Binding-site contacts:
Ligand atom F18 contacts residue PHE124 of chain 1.A at 3.3 Å.
Ligand atom C10 contacts residue GLY29 of chain 1.A at 3.7 Å.
Ligand atom C1 contacts residue GLY29 of chain 1.A at 3.4 Å.
Ligand atom N11 contacts residue ALA351 of chain 1.A at 3.2 Å.
Ligand atom N24 contacts residue ASP244 of chain 1.A at 2.9 Å (salt-bridge).
Ligand atom C20 contacts residue ILE134 of chain 1.A at 3.7 Å (hydrophobic).
Ligand atom C3 contacts residue GLY29 of chain 1.A at 3.8 Å.
Ligand atom F26 contacts residue TYR87 of chain 1.A at 3.7 Å.
Ligand atom C12 contacts residue LEU46 of chain 1.A at 3.7 Å (hydrophobic).
Ligand atom C6 contacts residue GLY246 of chain 1.A at 3.5 Å.
Ligand atom C5 contacts residue ASP48 of chain 1.A at 3.6 Å.
Ligand atom C20 contacts residue TYR87 of chain 1.A at 3.6 Å (hydrophobic).
Ligand atom C2 contacts residue GLN28 of chain 1.A at 3.7 Å.
Ligand atom C2 contacts residue GLY29 of chain 1.A at 3.2 Å.
Ligand atom C23 contacts residue ASP48 of chain 1.A at 3.5 Å.
Ligand atom C20 contacts residue ASP48 of chain 1.A at 3.5 Å.
Ligand atom N9 contacts residue LEU46 of chain 1.A at 3.5 Å.
Ligand atom N24 contacts residue ASP48 of chain 1.A at 2.9 Å (salt-bridge).
Ligand atom C12 contacts residue GLY246 of chain 1.A at 3.6 Å.
Ligand atom N24 contacts residue GLY50 of chain 1.A at 3.8 Å.
Ligand atom N11 contacts residue THR248 of chain 1.A at 3.7 Å.
Ligand atom O22 contacts residue GLY246 of chain 1.A at 3.7 Å.
Ligand atom C2 contacts residue THR248 of chain 1.A at 3.2 Å.
Ligand atom C14 contacts residue PHE124 of chain 1.A at 3.8 Å (hydrophobic).
Ligand atom C23 contacts residue GLY246 of chain 1.A at 3.6 Å.
Ligand atom C1 contacts residue THR248 of chain 1.A at 3.3 Å.
Ligand atom O22 contacts residue THR247 of chain 1.A at 3.7 Å.
Ligand atom O8 contacts residue ILE126 of chain 1.A at 3.8 Å.
Ligand atom F18 contacts residue TYR87 of chain 1.A at 3.1 Å.
Ligand atom N24 contacts residue GLY246 of chain 1.A at 3.6 Å (h-bond).
Ligand atom C6 contacts residue SER245 of chain 1.A at 3.4 Å.
Ligand atom N9 contacts residue GLY246 of chain 1.A at 3.0 Å (h-bond).
Ligand atom N28 contacts residue ASP48 of chain 1.A at 2.7 Å (salt-bridge).
Ligand atom C17 contacts residue GLY246 of chain 1.A at 3.3 Å.
Ligand atom C10 contacts residue THR248 of chain 1.A at 3.3 Å.
Ligand atom F27 contacts residue TYR87 of chain 1.A at 3.5 Å.
Ligand atom N5 contacts residue GLY246 of chain 1.A at 3.1 Å (h-bond).
Ligand atom C6 contacts residue THR247 of chain 1.A at 3.8 Å.
Ligand atom C2 contacts residue GLY27 of chain 1.A at 3.7 Å.
Ligand atom C6 contacts residue GLY29 of chain 1.A at 3.8 Å.

Sequence of chain 1.A:
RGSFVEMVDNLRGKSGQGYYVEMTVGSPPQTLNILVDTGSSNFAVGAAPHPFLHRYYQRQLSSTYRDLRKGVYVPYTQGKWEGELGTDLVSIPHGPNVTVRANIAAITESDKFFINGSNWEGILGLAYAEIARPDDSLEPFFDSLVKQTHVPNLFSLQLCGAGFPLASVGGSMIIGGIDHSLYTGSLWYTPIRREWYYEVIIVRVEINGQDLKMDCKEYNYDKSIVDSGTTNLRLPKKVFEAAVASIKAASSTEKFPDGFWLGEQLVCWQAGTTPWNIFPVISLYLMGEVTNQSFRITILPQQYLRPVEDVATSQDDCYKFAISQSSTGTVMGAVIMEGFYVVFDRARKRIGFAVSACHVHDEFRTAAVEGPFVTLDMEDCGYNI

This protein binds this small molecule.
Small molecule (SMILES): [H]/N=C1/N[C@](C)(c2cc(NC(=O)c3ccc(C#N)cn3)ccc2F)C(F)(F)CO1